Sequence of chain 3.A:
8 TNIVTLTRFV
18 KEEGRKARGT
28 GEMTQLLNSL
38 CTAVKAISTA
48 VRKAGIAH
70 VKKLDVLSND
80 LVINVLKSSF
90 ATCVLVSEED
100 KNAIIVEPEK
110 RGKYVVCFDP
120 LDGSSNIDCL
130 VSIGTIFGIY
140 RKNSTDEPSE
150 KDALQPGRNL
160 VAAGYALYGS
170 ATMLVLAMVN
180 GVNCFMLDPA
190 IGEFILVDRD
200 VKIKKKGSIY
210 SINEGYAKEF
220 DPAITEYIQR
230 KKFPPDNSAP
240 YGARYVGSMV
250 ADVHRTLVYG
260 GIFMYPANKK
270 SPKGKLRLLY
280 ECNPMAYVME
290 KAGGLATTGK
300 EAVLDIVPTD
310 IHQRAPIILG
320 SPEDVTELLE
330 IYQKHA

This small molecule binds to this protein.
Small molecule (SMILES): O=P(O)(O)OC[C@H]1O[C@](O)(CO)[C@@H](O)[C@@H]1O

Sequence of chain 4.A:
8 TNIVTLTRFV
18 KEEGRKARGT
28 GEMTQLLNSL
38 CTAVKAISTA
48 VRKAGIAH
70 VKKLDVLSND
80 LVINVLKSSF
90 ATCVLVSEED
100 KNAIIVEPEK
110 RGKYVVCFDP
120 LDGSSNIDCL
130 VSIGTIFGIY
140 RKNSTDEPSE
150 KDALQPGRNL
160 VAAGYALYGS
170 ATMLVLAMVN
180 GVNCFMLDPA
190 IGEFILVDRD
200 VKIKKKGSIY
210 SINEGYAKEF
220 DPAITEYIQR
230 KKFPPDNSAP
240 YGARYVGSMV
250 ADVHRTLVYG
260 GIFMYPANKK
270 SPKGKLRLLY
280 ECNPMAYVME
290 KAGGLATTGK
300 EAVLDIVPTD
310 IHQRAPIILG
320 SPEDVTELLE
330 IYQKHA

Binding-site contacts:
Ligand atom O1 contacts residue MG1 of chain 3.E at 3.8 Å.
Ligand atom O2 contacts residue GLY122 of chain 3.A at 3.7 Å.
Ligand atom C4 contacts residue MET248 of chain 3.A at 3.5 Å (hydrophobic).
Ligand atom O3 contacts residue ASP121 of chain 3.A at 2.8 Å (salt-bridge).
Ligand atom P contacts residue ASN212 of chain 3.A at 3.6 Å.
Ligand atom O2 contacts residue ASP121 of chain 3.A at 3.7 Å.
Ligand atom P contacts residue TYR215 of chain 3.A at 3.8 Å.
Ligand atom O3 contacts residue GLY246 of chain 3.A at 3.4 Å (h-bond).
Ligand atom O1P contacts residue ASN212 of chain 3.A at 3.9 Å.
Ligand atom O3 contacts residue MET248 of chain 3.A at 2.4 Å (h-bond).
Ligand atom C3 contacts residue GLY246 of chain 3.A at 3.8 Å.
Ligand atom C1 contacts residue PO41 of chain 3.F at 3.9 Å.
Ligand atom C5 contacts residue GLY246 of chain 3.A at 4.0 Å.
Ligand atom O4 contacts residue LEU275 of chain 3.A at 3.8 Å.
Ligand atom C3 contacts residue MET248 of chain 3.A at 3.2 Å (hydrophobic).
Ligand atom O2 contacts residue PO41 of chain 3.F at 3.7 Å.
Ligand atom O3 contacts residue SER247 of chain 3.A at 3.1 Å.
Ligand atom C1 contacts residue ASP121 of chain 3.A at 2.7 Å.
Ligand atom O6 contacts residue TYR264 of chain 3.A at 3.5 Å.
Ligand atom O5 contacts residue LYS274 of chain 3.A at 3.5 Å.
Ligand atom O2 contacts residue GLY246 of chain 3.A at 3.5 Å (h-bond).
Ligand atom O4 contacts residue MET248 of chain 3.A at 3.4 Å (h-bond).
Ligand atom C6 contacts residue GLY246 of chain 3.A at 3.7 Å.
Ligand atom O3P contacts residue ASN212 of chain 3.A at 2.7 Å (h-bond).
Ligand atom C4 contacts residue GLY246 of chain 3.A at 3.3 Å.
Ligand atom O3P contacts residue TYR244 of chain 3.A at 2.8 Å (h-bond).
Ligand atom O1P contacts residue TYR264 of chain 3.A at 3.4 Å (h-bond).
Ligand atom O2P contacts residue LYS274 of chain 3.A at 3.9 Å.
Ligand atom C1 contacts residue MG1 of chain 3.E at 3.5 Å.
Ligand atom C2 contacts residue ASP121 of chain 3.A at 3.4 Å.
Ligand atom O1 contacts residue LYS274 of chain 3.A at 3.5 Å.
Ligand atom P contacts residue LYS274 of chain 3.A at 3.7 Å.
Ligand atom C6 contacts residue LYS274 of chain 3.A at 3.8 Å.
Ligand atom C3 contacts residue ASP121 of chain 3.A at 3.3 Å.
Ligand atom O1P contacts residue LYS274 of chain 3.A at 3.4 Å (salt-bridge).
Ligand atom O2P contacts residue ARG243 of chain 4.A at 2.9 Å (salt-bridge).
Ligand atom O2 contacts residue SER124 of chain 3.A at 3.9 Å.
Ligand atom O1P contacts residue TYR215 of chain 3.A at 2.5 Å (h-bond).
Ligand atom O6 contacts residue LYS274 of chain 3.A at 3.0 Å (salt-bridge).
Ligand atom O2P contacts residue ASN212 of chain 3.A at 3.9 Å.